The protein below binds the small molecule below.
Small molecule (SMILES): CCCCC(=O)O

Binding-site contacts:
Ligand atom C3 contacts residue PHE125 of chain 1.A at 3.5 Å (hydrophobic).
Ligand atom C4 contacts residue PHE240 of chain 1.A at 4.4 Å (hydrophobic).
Ligand atom O1 contacts residue ARG124 of chain 1.A at 2.8 Å (salt-bridge).
Ligand atom C4 contacts residue ARG134 of chain 1.A at 3.8 Å.
Ligand atom C4 contacts residue ARG130 of chain 1.A at 4.1 Å.
Ligand atom C3 contacts residue ARG134 of chain 1.A at 3.2 Å.
Ligand atom C5 contacts residue ARG134 of chain 1.A at 3.9 Å.
Ligand atom O2 contacts residue PHE240 of chain 1.A at 2.7 Å (h-bond).
Ligand atom C2 contacts residue ARG134 of chain 1.A at 4.5 Å.
Ligand atom C2 contacts residue PHE125 of chain 1.A at 3.6 Å (hydrophobic).
Ligand atom C5 contacts residue ARG130 of chain 1.A at 3.0 Å.
Ligand atom C3 contacts residue PHE240 of chain 1.A at 4.1 Å (hydrophobic).
Ligand atom C3 contacts residue ARG130 of chain 1.A at 4.2 Å.
Ligand atom C2 contacts residue ARG124 of chain 1.A at 3.2 Å.
Ligand atom O1 contacts residue PHE125 of chain 1.A at 3.9 Å.
Ligand atom O1 contacts residue ARG130 of chain 1.A at 2.7 Å (salt-bridge).
Ligand atom O2 contacts residue ARG124 of chain 1.A at 2.9 Å (salt-bridge).
Ligand atom C2 contacts residue PHE240 of chain 1.A at 3.7 Å (hydrophobic).
Ligand atom O2 contacts residue PHE125 of chain 1.A at 3.5 Å.
Ligand atom C6 contacts residue ARG130 of chain 1.A at 3.9 Å.
Ligand atom C2 contacts residue ARG130 of chain 1.A at 3.6 Å.

Sequence of chain 1.A:
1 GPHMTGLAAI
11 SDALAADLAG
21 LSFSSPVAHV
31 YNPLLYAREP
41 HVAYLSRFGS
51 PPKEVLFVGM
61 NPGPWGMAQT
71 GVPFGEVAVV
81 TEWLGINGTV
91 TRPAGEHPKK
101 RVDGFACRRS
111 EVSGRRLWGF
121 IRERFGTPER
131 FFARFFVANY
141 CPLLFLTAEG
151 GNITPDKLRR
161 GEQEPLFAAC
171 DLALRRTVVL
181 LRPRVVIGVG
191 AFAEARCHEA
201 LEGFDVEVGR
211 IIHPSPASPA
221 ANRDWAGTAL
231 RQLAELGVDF